Binding-site contacts:
Ligand atom N12 contacts residue ASP475 of chain 1.C at 3.8 Å.
Ligand atom C13 contacts residue THR401 of chain 1.C at 3.5 Å.
Ligand atom C9 contacts residue ARG478 of chain 1.C at 3.6 Å.
Ligand atom C9 contacts residue XKJ1 of chain 1.PA at 3.6 Å.
Ligand atom C3 contacts residue TYR404 of chain 1.C at 3.4 Å (hydrophobic).
Ligand atom C21 contacts residue ARG478 of chain 1.C at 3.7 Å.
Ligand atom F4 contacts residue TYR404 of chain 1.C at 3.2 Å.
Ligand atom O7 contacts residue LEU447 of chain 1.C at 3.6 Å.
Ligand atom F4 contacts residue MET450 of chain 1.C at 2.9 Å.
Ligand atom N16 contacts residue ASP475 of chain 1.C at 3.2 Å (salt-bridge).
Ligand atom BR contacts residue XKJ1 of chain 1.PA at 3.3 Å.
Ligand atom C10 contacts residue XKJ1 of chain 1.PA at 3.8 Å.
Ligand atom C14 contacts residue ASN482 of chain 1.C at 3.5 Å.
Ligand atom C2 contacts residue ASP471 of chain 1.C at 3.6 Å.
Ligand atom C25 contacts residue VAL468 of chain 1.C at 3.6 Å (hydrophobic).
Ligand atom C15 contacts residue THR479 of chain 1.C at 3.2 Å.
Ligand atom C6 contacts residue ASP471 of chain 1.C at 3.7 Å.
Ligand atom C11 contacts residue ARG478 of chain 1.C at 3.4 Å.
Ligand atom O19 contacts residue SER364 of chain 1.C at 2.9 Å (h-bond).
Ligand atom O7 contacts residue GLY446 of chain 1.C at 3.1 Å.
Ligand atom C22 contacts residue GLY446 of chain 1.C at 3.5 Å.
Ligand atom BR contacts residue ASP471 of chain 1.C at 3.8 Å.
Ligand atom C23 contacts residue ASP471 of chain 1.C at 3.1 Å.
Ligand atom N12 contacts residue THR401 of chain 1.C at 3.6 Å (h-bond).
Ligand atom C10 contacts residue ARG478 of chain 1.C at 3.1 Å.
Ligand atom C2 contacts residue TYR404 of chain 1.C at 3.4 Å (hydrophobic).
Ligand atom C25 contacts residue ASP471 of chain 1.C at 3.1 Å.
Ligand atom C10 contacts residue ASP475 of chain 1.C at 3.8 Å.
Ligand atom N12 contacts residue ARG478 of chain 1.C at 3.5 Å (salt-bridge).
Ligand atom N16 contacts residue THR479 of chain 1.C at 3.3 Å (h-bond).
Ligand atom F1 contacts residue TYR404 of chain 1.C at 3.4 Å.
Ligand atom O20 contacts residue ALA439 of chain 1.C at 3.8 Å.
Ligand atom F1 contacts residue LEU467 of chain 1.C at 3.2 Å.
Ligand atom C8 contacts residue GLY446 of chain 1.C at 3.6 Å.
Ligand atom C14 contacts residue THR401 of chain 1.C at 3.2 Å.
Ligand atom C6 contacts residue GLY446 of chain 1.C at 3.8 Å.
Ligand atom O19 contacts residue SER363 of chain 1.C at 3.7 Å.
Ligand atom F1 contacts residue VAL468 of chain 1.C at 3.5 Å.
Ligand atom O18 contacts residue ALA440 of chain 1.C at 3.7 Å.
Ligand atom C5 contacts residue GLY446 of chain 1.C at 3.6 Å.

Sequence of chain 1.C:
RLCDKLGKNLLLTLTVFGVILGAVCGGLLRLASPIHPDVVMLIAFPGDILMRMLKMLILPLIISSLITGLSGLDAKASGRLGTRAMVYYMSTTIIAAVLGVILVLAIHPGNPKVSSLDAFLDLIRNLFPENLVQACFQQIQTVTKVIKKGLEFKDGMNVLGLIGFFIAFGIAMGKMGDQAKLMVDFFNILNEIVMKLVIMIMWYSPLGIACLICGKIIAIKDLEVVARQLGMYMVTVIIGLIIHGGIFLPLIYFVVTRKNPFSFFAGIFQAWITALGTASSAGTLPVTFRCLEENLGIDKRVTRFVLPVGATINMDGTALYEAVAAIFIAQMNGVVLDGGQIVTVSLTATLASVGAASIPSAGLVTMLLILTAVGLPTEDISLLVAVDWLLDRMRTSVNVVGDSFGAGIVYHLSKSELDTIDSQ

The protein below binds the small molecule below.
Small molecule (SMILES): N[C@@H](CC(=O)Nc1ccc(Oc2cc(F)c(F)cc2Br)cc1)C(=O)O